Sequence of chain 1.C:
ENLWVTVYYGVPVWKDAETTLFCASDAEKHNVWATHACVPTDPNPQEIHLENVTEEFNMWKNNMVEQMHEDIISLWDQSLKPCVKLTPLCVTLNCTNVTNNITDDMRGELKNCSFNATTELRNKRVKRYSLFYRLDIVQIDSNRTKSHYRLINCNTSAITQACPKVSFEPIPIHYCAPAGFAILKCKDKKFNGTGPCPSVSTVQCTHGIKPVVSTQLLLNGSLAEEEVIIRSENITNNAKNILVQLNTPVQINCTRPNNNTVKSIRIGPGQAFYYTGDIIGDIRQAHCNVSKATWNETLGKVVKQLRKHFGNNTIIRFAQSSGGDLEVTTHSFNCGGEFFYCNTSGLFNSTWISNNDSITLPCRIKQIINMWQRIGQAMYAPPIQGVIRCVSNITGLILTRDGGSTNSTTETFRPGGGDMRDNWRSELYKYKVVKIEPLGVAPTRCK

Binding-site contacts:
Ligand atom C7 contacts residue ASN134 of chain 1.C at 3.2 Å.
Ligand atom C8 contacts residue ASN134 of chain 1.C at 3.6 Å.
Ligand atom C7 contacts residue THR133 of chain 1.C at 4.4 Å.
Ligand atom O7 contacts residue ASN134 of chain 1.C at 3.1 Å (h-bond).
Ligand atom C4 contacts residue ASN134 of chain 1.C at 4.3 Å.
Ligand atom C5 contacts residue ARG144 of chain 1.C at 4.4 Å.
Ligand atom C8 contacts residue LYS148 of chain 1.C at 3.6 Å.
Ligand atom C3 contacts residue GLY145 of chain 1.C at 4.4 Å.
Ligand atom C8 contacts residue THR133 of chain 1.C at 3.4 Å.
Ligand atom O6 contacts residue ARG144 of chain 1.C at 3.7 Å.
Ligand atom C3 contacts residue ASN134 of chain 1.C at 3.9 Å.
Ligand atom O5 contacts residue ASN134 of chain 1.C at 2.5 Å (h-bond).
Ligand atom N2 contacts residue ASN134 of chain 1.C at 2.9 Å (h-bond).
Ligand atom O4 contacts residue ARG144 of chain 1.C at 4.2 Å.
Ligand atom C5 contacts residue ASN134 of chain 1.C at 3.8 Å.
Ligand atom C2 contacts residue ASN134 of chain 1.C at 2.5 Å.
Ligand atom C6 contacts residue ARG144 of chain 1.C at 4.1 Å.
Ligand atom C1 contacts residue ASN134 of chain 1.C at 1.5 Å.

This small molecule binds to this protein.
Small molecule (SMILES): CC(=O)N[C@@H]1[C@@H](O)[C@H](O)[C@@H](CO)O[C@H]1O